This small molecule binds to this protein.
Small molecule (SMILES): CC(=O)N[C@H]1[C@H](O[C@H]2[C@H](O)[C@@H](NC(C)=O)CO[C@@H]2CO)O[C@H](CO)[C@@H](O)[C@@H]1O

Binding-site contacts:
Ligand atom C2 contacts residue ASN43 of chain 1.A at 1.9 Å.
Ligand atom C1 contacts residue ASN43 of chain 1.A at 1.4 Å.
Ligand atom N2 contacts residue GLN55 of chain 1.A at 3.1 Å (h-bond).
Ligand atom N2 contacts residue ASN43 of chain 1.A at 2.4 Å (h-bond).
Ligand atom C2 contacts residue GLN55 of chain 1.A at 3.6 Å.
Ligand atom C3 contacts residue ASN43 of chain 1.A at 3.3 Å.
Ligand atom N2 contacts residue VAL57 of chain 1.A at 4.3 Å.
Ligand atom C7 contacts residue ASN43 of chain 1.A at 3.4 Å.
Ligand atom C8 contacts residue ASN43 of chain 1.A at 4.5 Å.
Ligand atom C7 contacts residue GLN55 of chain 1.A at 3.7 Å.
Ligand atom C1 contacts residue GLN55 of chain 1.A at 4.3 Å.
Ligand atom O7 contacts residue ASN43 of chain 1.A at 3.8 Å.
Ligand atom O5 contacts residue ASN43 of chain 1.A at 2.4 Å (h-bond).
Ligand atom O3 contacts residue ASN43 of chain 1.A at 4.2 Å.
Ligand atom C8 contacts residue SER19 of chain 1.A at 3.2 Å.
Ligand atom C4 contacts residue ASN43 of chain 1.A at 3.9 Å.
Ligand atom C5 contacts residue ASN43 of chain 1.A at 3.6 Å.
Ligand atom C8 contacts residue GLN55 of chain 1.A at 3.2 Å.
Ligand atom C8 contacts residue VAL57 of chain 1.A at 3.5 Å (hydrophobic).
Ligand atom C7 contacts residue VAL57 of chain 1.A at 4.0 Å (hydrophobic).

Sequence of chain 1.A:
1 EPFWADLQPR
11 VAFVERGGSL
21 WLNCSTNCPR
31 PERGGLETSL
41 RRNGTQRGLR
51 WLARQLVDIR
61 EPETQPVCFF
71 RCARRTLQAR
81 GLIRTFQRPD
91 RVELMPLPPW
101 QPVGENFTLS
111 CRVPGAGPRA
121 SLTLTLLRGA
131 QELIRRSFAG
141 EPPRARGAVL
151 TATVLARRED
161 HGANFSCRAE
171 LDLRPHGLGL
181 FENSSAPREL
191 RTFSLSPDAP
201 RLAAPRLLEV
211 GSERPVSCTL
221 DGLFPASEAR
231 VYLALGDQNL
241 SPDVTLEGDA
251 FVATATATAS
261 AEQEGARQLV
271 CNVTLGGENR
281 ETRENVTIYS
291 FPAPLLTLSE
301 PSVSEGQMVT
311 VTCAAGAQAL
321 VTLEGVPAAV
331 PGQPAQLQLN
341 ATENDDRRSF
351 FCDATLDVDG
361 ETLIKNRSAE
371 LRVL